This protein binds this small molecule.
Small molecule (SMILES): CC(=O)N[C@H]1[C@H](O[C@H]2[C@H](O)[C@@H](NC(C)=O)CO[C@@H]2CO)O[C@H](CO)[C@@H](O)[C@@H]1O

Sequence of chain 1.A:
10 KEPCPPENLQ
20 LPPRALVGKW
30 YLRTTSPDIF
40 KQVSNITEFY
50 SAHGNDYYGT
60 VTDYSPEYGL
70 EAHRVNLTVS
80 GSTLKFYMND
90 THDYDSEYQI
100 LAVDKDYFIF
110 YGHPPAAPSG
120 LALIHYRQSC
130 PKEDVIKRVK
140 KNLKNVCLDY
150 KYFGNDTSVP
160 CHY

Binding-site contacts:
Ligand atom C2 contacts residue TYR149 of chain 1.A at 4.3 Å (hydrophobic).
Ligand atom O7 contacts residue LYS139 of chain 1.A at 3.8 Å.
Ligand atom C5 contacts residue ASN154 of chain 1.A at 3.6 Å.
Ligand atom O5 contacts residue ASN154 of chain 1.A at 2.3 Å (h-bond).
Ligand atom N2 contacts residue ASN154 of chain 1.A at 2.9 Å (h-bond).
Ligand atom C3 contacts residue ASN154 of chain 1.A at 3.8 Å.
Ligand atom C8 contacts residue LYS139 of chain 1.A at 4.1 Å.
Ligand atom C6 contacts residue TYR149 of chain 1.A at 4.4 Å (hydrophobic).
Ligand atom C7 contacts residue LYS139 of chain 1.A at 4.4 Å.
Ligand atom C4 contacts residue TYR149 of chain 1.A at 4.2 Å (hydrophobic).
Ligand atom C1 contacts residue ASN154 of chain 1.A at 1.4 Å.
Ligand atom C8 contacts residue ILE135 of chain 1.A at 3.6 Å (hydrophobic).
Ligand atom C3 contacts residue TYR149 of chain 1.A at 3.8 Å (hydrophobic).
Ligand atom C1 contacts residue TYR149 of chain 1.A at 3.6 Å (hydrophobic).
Ligand atom C7 contacts residue ASN154 of chain 1.A at 3.4 Å.
Ligand atom C7 contacts residue GLU132 of chain 1.A at 4.5 Å.
Ligand atom O7 contacts residue ASN154 of chain 1.A at 3.5 Å (h-bond).
Ligand atom C8 contacts residue GLU132 of chain 1.A at 3.6 Å.
Ligand atom O5 contacts residue TYR149 of chain 1.A at 3.8 Å.
Ligand atom C6 contacts residue ILE135 of chain 1.A at 3.5 Å (hydrophobic).
Ligand atom C8 contacts residue LYS136 of chain 1.A at 4.0 Å.
Ligand atom O4 contacts residue TYR149 of chain 1.A at 4.5 Å.
Ligand atom C5 contacts residue ILE135 of chain 1.A at 4.3 Å (hydrophobic).
Ligand atom C7 contacts residue ILE135 of chain 1.A at 4.2 Å (hydrophobic).
Ligand atom C5 contacts residue TYR149 of chain 1.A at 3.4 Å (hydrophobic).
Ligand atom C8 contacts residue PHE152 of chain 1.A at 3.5 Å (hydrophobic).
Ligand atom C2 contacts residue ASN154 of chain 1.A at 2.5 Å.
Ligand atom C4 contacts residue ASN154 of chain 1.A at 4.2 Å.